Binding-site contacts:
Ligand atom O7 contacts residue PRO166 of chain 1.A at 3.6 Å.
Ligand atom C5 contacts residue TYR168 of chain 1.A at 4.1 Å (hydrophobic).
Ligand atom C2 contacts residue TYR168 of chain 1.A at 4.2 Å (hydrophobic).
Ligand atom C7 contacts residue ASN193 of chain 1.A at 3.6 Å.
Ligand atom C6 contacts residue TYR168 of chain 1.A at 4.1 Å (hydrophobic).
Ligand atom O6 contacts residue SER170 of chain 1.A at 2.4 Å (h-bond).
Ligand atom O3 contacts residue TYR168 of chain 1.A at 3.6 Å.
Ligand atom C8 contacts residue TYR162 of chain 1.A at 3.4 Å (hydrophobic).
Ligand atom C6 contacts residue VAL169 of chain 1.A at 4.2 Å (hydrophobic).
Ligand atom C1 contacts residue ASN193 of chain 1.A at 1.4 Å.
Ligand atom C7 contacts residue CYS161 of chain 1.A at 3.8 Å (hydrophobic).
Ligand atom C4 contacts residue ASN193 of chain 1.A at 4.2 Å.
Ligand atom C7 contacts residue TYR168 of chain 1.A at 4.0 Å (hydrophobic).
Ligand atom C7 contacts residue CYS167 of chain 1.A at 4.2 Å (hydrophobic).
Ligand atom C1 contacts residue VAL169 of chain 1.A at 3.5 Å (hydrophobic).
Ligand atom O6 contacts residue TYR168 of chain 1.A at 3.8 Å.
Ligand atom C2 contacts residue VAL169 of chain 1.A at 3.9 Å (hydrophobic).
Ligand atom C1 contacts residue TYR168 of chain 1.A at 3.9 Å (hydrophobic).
Ligand atom C3 contacts residue ASN193 of chain 1.A at 3.8 Å.
Ligand atom C8 contacts residue PRO166 of chain 1.A at 3.8 Å (hydrophobic).
Ligand atom O6 contacts residue MET214 of chain 1.A at 3.8 Å.
Ligand atom O7 contacts residue TYR168 of chain 1.A at 2.8 Å (h-bond).
Ligand atom C4 contacts residue TYR168 of chain 1.A at 3.8 Å (hydrophobic).
Ligand atom O5 contacts residue TYR168 of chain 1.A at 3.8 Å.
Ligand atom C3 contacts residue TYR168 of chain 1.A at 4.3 Å (hydrophobic).
Ligand atom O7 contacts residue CYS167 of chain 1.A at 3.1 Å (h-bond).
Ligand atom C5 contacts residue ASN193 of chain 1.A at 3.6 Å.
Ligand atom C6 contacts residue SER170 of chain 1.A at 3.6 Å.
Ligand atom C7 contacts residue PRO166 of chain 1.A at 4.1 Å (hydrophobic).
Ligand atom C2 contacts residue ASN193 of chain 1.A at 2.5 Å.
Ligand atom C5 contacts residue VAL169 of chain 1.A at 4.2 Å (hydrophobic).
Ligand atom C1 contacts residue MET214 of chain 1.A at 4.0 Å (hydrophobic).
Ligand atom O5 contacts residue SER170 of chain 1.A at 3.4 Å (h-bond).
Ligand atom C8 contacts residue TYR163 of chain 1.A at 3.9 Å (hydrophobic).
Ligand atom O5 contacts residue ASN193 of chain 1.A at 2.3 Å (h-bond).
Ligand atom O7 contacts residue ASN193 of chain 1.A at 3.9 Å.
Ligand atom O5 contacts residue VAL169 of chain 1.A at 3.2 Å.
Ligand atom O5 contacts residue MET214 of chain 1.A at 3.8 Å.
Ligand atom N2 contacts residue ASN193 of chain 1.A at 2.9 Å (h-bond).
Ligand atom O7 contacts residue CYS161 of chain 1.A at 3.3 Å (h-bond).

Sequence of chain 1.A:
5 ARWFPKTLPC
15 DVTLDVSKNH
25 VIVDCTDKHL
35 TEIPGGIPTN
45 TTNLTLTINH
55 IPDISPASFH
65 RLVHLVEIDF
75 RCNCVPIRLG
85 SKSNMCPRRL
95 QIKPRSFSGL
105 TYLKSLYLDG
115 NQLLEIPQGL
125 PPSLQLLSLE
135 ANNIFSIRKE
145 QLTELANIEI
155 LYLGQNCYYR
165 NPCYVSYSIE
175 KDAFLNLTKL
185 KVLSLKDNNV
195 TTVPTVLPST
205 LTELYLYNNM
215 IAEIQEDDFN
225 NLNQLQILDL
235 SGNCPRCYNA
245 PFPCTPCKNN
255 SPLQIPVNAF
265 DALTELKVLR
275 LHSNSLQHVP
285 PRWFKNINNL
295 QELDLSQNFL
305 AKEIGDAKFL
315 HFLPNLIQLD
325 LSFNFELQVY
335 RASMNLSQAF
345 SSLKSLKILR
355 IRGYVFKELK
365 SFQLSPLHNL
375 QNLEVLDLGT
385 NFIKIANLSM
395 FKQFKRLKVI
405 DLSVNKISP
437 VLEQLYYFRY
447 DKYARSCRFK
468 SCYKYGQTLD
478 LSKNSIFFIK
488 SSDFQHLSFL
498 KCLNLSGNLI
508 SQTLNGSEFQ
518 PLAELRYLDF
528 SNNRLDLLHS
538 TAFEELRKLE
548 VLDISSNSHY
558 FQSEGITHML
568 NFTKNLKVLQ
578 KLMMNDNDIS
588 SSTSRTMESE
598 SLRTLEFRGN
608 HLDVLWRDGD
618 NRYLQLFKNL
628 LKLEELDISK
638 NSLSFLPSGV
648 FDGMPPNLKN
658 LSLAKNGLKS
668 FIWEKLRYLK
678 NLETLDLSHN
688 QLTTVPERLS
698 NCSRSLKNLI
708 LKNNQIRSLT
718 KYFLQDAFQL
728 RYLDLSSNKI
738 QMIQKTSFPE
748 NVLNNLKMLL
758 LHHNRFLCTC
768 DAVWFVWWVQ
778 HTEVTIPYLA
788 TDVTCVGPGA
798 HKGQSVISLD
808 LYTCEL

This small molecule binds to this protein.
Small molecule (SMILES): CC(=O)N[C@H]1[C@H](O[C@H]2[C@H](O)[C@@H](NC(C)=O)CO[C@@H]2CO)O[C@H](CO)[C@@H](O)[C@@H]1O